The protein below binds the small molecule below.
Small molecule (SMILES): Cc1cn([C@H]2C[C@H](O[P](=O)(O)OC[C@H]3O[C@@H](n4cnc5c(N)ncnc54)C[C@@H]3O[P](=O)(O)OC[C@H]3O[C@@H](n4cnc5c(N)ncnc54)C[C@@H]3O[P](=O)(O)OC[C@H]3O[C@@H](n4cc(C)c(=O)[nH]c4=O)C[C@@H]3O[P](=O)(O)OC[C@H]3O[C@@H](n4cnc5c(=O)nc(N)[nH]c54)C[C@@H]3O)[C@@H](CO[P](=O)(O)O[C@H]3C[C@H](n4ccc(N)nc4=O)O[C@@H]3CO[P](=O)(O)O[C@H]3C[C@]4(O[C@@H]3COP(=O)(O)O)C3C(C)C(=O)NC(=O)N34)O2)c(=O)[nH]c1=O

Sequence of chain 1.C:
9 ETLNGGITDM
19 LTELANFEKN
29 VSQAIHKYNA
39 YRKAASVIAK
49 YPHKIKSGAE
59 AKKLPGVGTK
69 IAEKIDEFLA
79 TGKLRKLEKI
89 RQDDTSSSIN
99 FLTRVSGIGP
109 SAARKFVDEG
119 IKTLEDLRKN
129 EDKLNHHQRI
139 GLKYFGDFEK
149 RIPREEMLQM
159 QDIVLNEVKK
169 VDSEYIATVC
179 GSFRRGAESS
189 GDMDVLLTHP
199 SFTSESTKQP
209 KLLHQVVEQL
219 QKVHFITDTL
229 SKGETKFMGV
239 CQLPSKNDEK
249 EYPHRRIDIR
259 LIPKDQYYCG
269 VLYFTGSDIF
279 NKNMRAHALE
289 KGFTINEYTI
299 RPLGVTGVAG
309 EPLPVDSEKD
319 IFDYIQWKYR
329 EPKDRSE

Binding-site contacts:
Ligand atom OP1 contacts residue GLY105 of chain 1.C at 3.0 Å (h-bond).
Ligand atom OP1 contacts residue ALA110 of chain 1.C at 2.8 Å (h-bond).
Ligand atom P contacts residue GLY107 of chain 1.C at 3.3 Å.
Ligand atom C4 contacts residue DG6 of chain 1.A at 2.9 Å.
Ligand atom N6 contacts residue DT3 of chain 1.A at 2.9 Å (h-bond).
Ligand atom O2 contacts residue DA7 of chain 1.A at 3.0 Å (h-bond).
Ligand atom N2 contacts residue DA2 of chain 1.A at 3.2 Å.
Ligand atom N3 contacts residue DA2 of chain 1.A at 2.7 Å (h-bond).
Ligand atom N6 contacts residue DT4 of chain 1.A at 2.9 Å (h-bond).
Ligand atom C2 contacts residue DT4 of chain 1.A at 2.8 Å.
Ligand atom O2 contacts residue DA2 of chain 1.A at 3.3 Å.
Ligand atom C2 contacts residue DA7 of chain 1.A at 3.2 Å.
Ligand atom OP1 contacts residue NA1 of chain 1.E at 2.1 Å (h-bond).
Ligand atom N6 contacts residue DA2 of chain 1.A at 2.7 Å (h-bond).
Ligand atom O2 contacts residue DG6 of chain 1.A at 2.9 Å (h-bond).
Ligand atom O5' contacts residue GLY107 of chain 1.C at 3.2 Å.
Ligand atom C2 contacts residue DT3 of chain 1.A at 3.1 Å.
Ligand atom C4 contacts residue DA5 of chain 1.A at 3.0 Å.
Ligand atom C2 contacts residue DG6 of chain 1.A at 3.1 Å.
Ligand atom N1 contacts residue DC1 of chain 1.A at 3.2 Å (h-bond).
Ligand atom N3 contacts residue DA7 of chain 1.A at 2.7 Å (h-bond).
Ligand atom C4 contacts residue DA7 of chain 1.A at 3.3 Å.
Ligand atom C5' contacts residue GLY107 of chain 1.C at 3.1 Å.
Ligand atom OP1 contacts residue GLY107 of chain 1.C at 3.0 Å (h-bond).
Ligand atom C2 contacts residue DG6 of chain 1.A at 3.3 Å.
Ligand atom O2 contacts residue DA5 of chain 1.A at 3.1 Å.
Ligand atom O4 contacts residue DA5 of chain 1.A at 2.8 Å (h-bond).
Ligand atom N2 contacts residue DC1 of chain 1.A at 2.9 Å (h-bond).
Ligand atom C6 contacts residue DT4 of chain 1.A at 3.4 Å.
Ligand atom OP2 contacts residue SER109 of chain 1.C at 3.1 Å.
Ligand atom N1 contacts residue DT3 of chain 1.A at 2.6 Å (h-bond).
Ligand atom N4 contacts residue DG6 of chain 1.A at 2.4 Å (h-bond).
Ligand atom N1 contacts residue DT4 of chain 1.A at 2.3 Å (h-bond).
Ligand atom N4 contacts residue DA5 of chain 1.A at 3.4 Å (h-bond).
Ligand atom N3 contacts residue DA5 of chain 1.A at 2.4 Å (h-bond).
Ligand atom O2 contacts residue DG6 of chain 1.A at 2.8 Å (h-bond).
Ligand atom O4 contacts residue DA7 of chain 1.A at 2.8 Å (h-bond).
Ligand atom N3 contacts residue DG6 of chain 1.A at 2.5 Å (h-bond).
Ligand atom OP1 contacts residue ILE106 of chain 1.C at 3.2 Å (h-bond).
Ligand atom C2 contacts residue DA5 of chain 1.A at 3.2 Å.